A protein and the small-molecule ligand that binds it are described below.
Small molecule (SMILES): CC(=O)N[C@H]1[C@H](O[C@H]2[C@H](O)[C@@H](NC(C)=O)CO[C@@H]2CO)O[C@H](CO)[C@@H](O[C@@H]2O[C@H](CO[C@H]3O[C@H](CO)[C@@H](O)[C@H](O)[C@@H]3O)[C@@H](O)[C@H](O)[C@@H]2O)[C@@H]1O

Binding-site contacts:
Ligand atom O6 contacts residue ARG143 of chain 1.A at 3.2 Å (salt-bridge).
Ligand atom O7 contacts residue LYS386 of chain 2.A at 3.6 Å.
Ligand atom O2 contacts residue TRP102 of chain 1.A at 3.0 Å (h-bond).
Ligand atom O5 contacts residue ASN67 of chain 1.A at 2.4 Å (h-bond).
Ligand atom O4 contacts residue TRP75 of chain 1.A at 3.5 Å.
Ligand atom C6 contacts residue TRP75 of chain 1.A at 3.6 Å (hydrophobic).
Ligand atom C8 contacts residue LEU150 of chain 1.A at 3.9 Å (hydrophobic).
Ligand atom C6 contacts residue TRP102 of chain 1.A at 3.9 Å (hydrophobic).
Ligand atom C1 contacts residue TRP75 of chain 1.A at 3.6 Å (hydrophobic).
Ligand atom N2 contacts residue TRP75 of chain 1.A at 3.9 Å.
Ligand atom O2 contacts residue PHE96 of chain 1.A at 3.6 Å.
Ligand atom C4 contacts residue TRP75 of chain 1.A at 3.9 Å (hydrophobic).
Ligand atom O7 contacts residue TRP109 of chain 1.A at 2.8 Å (h-bond).
Ligand atom O3 contacts residue ASP99 of chain 1.A at 3.1 Å (salt-bridge).
Ligand atom C5 contacts residue ASN67 of chain 1.A at 3.7 Å.
Ligand atom C5 contacts residue TRP102 of chain 1.A at 3.9 Å (hydrophobic).
Ligand atom C7 contacts residue ASN67 of chain 1.A at 3.7 Å.
Ligand atom C7 contacts residue GLN105 of chain 1.A at 3.8 Å.
Ligand atom C3 contacts residue ASN67 of chain 1.A at 3.7 Å.
Ligand atom O7 contacts residue GLN64 of chain 1.A at 3.1 Å (h-bond).
Ligand atom C6 contacts residue PHE96 of chain 1.A at 3.6 Å (hydrophobic).
Ligand atom C6 contacts residue SER71 of chain 1.A at 3.4 Å.
Ligand atom C8 contacts residue GLN64 of chain 1.A at 3.6 Å.
Ligand atom O2 contacts residue ASP99 of chain 1.A at 2.6 Å (salt-bridge).
Ligand atom C3 contacts residue ASP99 of chain 1.A at 3.9 Å.
Ligand atom C2 contacts residue ASP99 of chain 1.A at 3.6 Å.
Ligand atom C7 contacts residue GLN64 of chain 1.A at 3.7 Å.
Ligand atom O6 contacts residue SER71 of chain 1.A at 2.6 Å (h-bond).
Ligand atom N2 contacts residue ASN67 of chain 1.A at 2.9 Å (h-bond).
Ligand atom O4 contacts residue TRP102 of chain 1.A at 3.1 Å (h-bond).
Ligand atom C7 contacts residue TRP109 of chain 1.A at 3.9 Å (hydrophobic).
Ligand atom O5 contacts residue PHE96 of chain 1.A at 3.7 Å.
Ligand atom C8 contacts residue GLN105 of chain 1.A at 3.6 Å.
Ligand atom C2 contacts residue ASN67 of chain 1.A at 2.3 Å.
Ligand atom O5 contacts residue SER71 of chain 1.A at 3.5 Å (h-bond).
Ligand atom O3 contacts residue TRP109 of chain 1.A at 3.4 Å.
Ligand atom C1 contacts residue ASN67 of chain 1.A at 1.4 Å.
Ligand atom C6 contacts residue THR101 of chain 1.A at 3.8 Å.
Ligand atom O7 contacts residue GLN105 of chain 1.A at 3.3 Å (h-bond).
Ligand atom O6 contacts residue THR101 of chain 1.A at 2.6 Å.

Sequence of chain 2.A:
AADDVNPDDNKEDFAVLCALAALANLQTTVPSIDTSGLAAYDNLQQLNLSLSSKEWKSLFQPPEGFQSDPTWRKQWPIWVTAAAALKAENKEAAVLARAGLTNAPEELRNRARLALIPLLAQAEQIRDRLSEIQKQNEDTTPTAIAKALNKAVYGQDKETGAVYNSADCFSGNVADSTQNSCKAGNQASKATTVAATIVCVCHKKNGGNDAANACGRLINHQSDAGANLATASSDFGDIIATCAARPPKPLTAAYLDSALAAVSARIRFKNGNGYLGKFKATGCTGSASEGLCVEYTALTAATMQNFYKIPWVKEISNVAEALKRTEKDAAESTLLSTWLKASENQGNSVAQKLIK

Sequence of chain 1.A:
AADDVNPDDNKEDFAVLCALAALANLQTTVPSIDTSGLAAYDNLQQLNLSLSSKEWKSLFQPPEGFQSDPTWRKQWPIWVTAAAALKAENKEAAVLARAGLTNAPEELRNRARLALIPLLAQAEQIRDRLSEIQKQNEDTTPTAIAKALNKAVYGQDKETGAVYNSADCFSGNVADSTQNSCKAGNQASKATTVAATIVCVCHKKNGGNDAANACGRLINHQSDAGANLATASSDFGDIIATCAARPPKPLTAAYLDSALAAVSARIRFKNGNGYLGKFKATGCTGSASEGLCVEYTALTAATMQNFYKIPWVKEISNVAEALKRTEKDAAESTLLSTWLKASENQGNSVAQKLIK